Binding-site contacts:
Ligand atom O01 contacts residue GLU161 of chain 1.D at 3.9 Å.
Ligand atom O05 contacts residue GLY112 of chain 1.H at 4.1 Å.
Ligand atom O03 contacts residue ARG160 of chain 1.D at 3.9 Å.
Ligand atom O03 contacts residue LYS150 of chain 1.H at 3.8 Å.
Ligand atom C08 contacts residue FMN1 of chain 1.X at 3.6 Å.
Ligand atom C10 contacts residue TRP105 of chain 1.H at 3.2 Å (hydrophobic).
Ligand atom C10 contacts residue FMN1 of chain 1.X at 3.5 Å.
Ligand atom O04 contacts residue LYS150 of chain 1.H at 2.9 Å (salt-bridge).
Ligand atom C09 contacts residue SER111 of chain 1.H at 4.0 Å.
Ligand atom C14 contacts residue THR69 of chain 1.D at 3.9 Å.
Ligand atom O01 contacts residue ARG160 of chain 1.D at 3.1 Å (salt-bridge).
Ligand atom O04 contacts residue SER111 of chain 1.H at 3.7 Å.
Ligand atom O05 contacts residue SER111 of chain 1.H at 2.7 Å (h-bond).
Ligand atom C07 contacts residue ARG143 of chain 1.H at 3.8 Å.
Ligand atom P02 contacts residue GLU161 of chain 1.D at 3.7 Å.
Ligand atom O03 contacts residue GLU161 of chain 1.D at 2.8 Å (salt-bridge).
Ligand atom C09 contacts residue TYR190 of chain 1.G at 3.8 Å (hydrophobic).
Ligand atom O05 contacts residue ARG143 of chain 1.H at 3.8 Å.
Ligand atom O04 contacts residue GLY112 of chain 1.H at 3.0 Å (h-bond).
Ligand atom C08 contacts residue SER111 of chain 1.H at 4.0 Å.
Ligand atom C07 contacts residue ALA110 of chain 1.H at 3.8 Å (hydrophobic).
Ligand atom C14 contacts residue TYR190 of chain 1.G at 4.0 Å (hydrophobic).
Ligand atom C11 contacts residue FMN1 of chain 1.X at 4.0 Å.
Ligand atom C06 contacts residue FMN1 of chain 1.X at 3.7 Å.
Ligand atom P02 contacts residue SER111 of chain 1.H at 3.8 Å.
Ligand atom C07 contacts residue FMN1 of chain 1.X at 3.4 Å.
Ligand atom C06 contacts residue ARG143 of chain 1.H at 4.1 Å.
Ligand atom P02 contacts residue LYS150 of chain 1.H at 3.9 Å.
Ligand atom P02 contacts residue GLY112 of chain 1.H at 4.1 Å.
Ligand atom O01 contacts residue TYR190 of chain 1.G at 3.0 Å (h-bond).
Ligand atom O04 contacts residue GLU161 of chain 1.D at 4.0 Å.
Ligand atom O05 contacts residue TYR190 of chain 1.G at 3.7 Å.
Ligand atom O03 contacts residue ARG143 of chain 1.H at 2.6 Å (salt-bridge).
Ligand atom P02 contacts residue ARG143 of chain 1.H at 3.7 Å.
Ligand atom C06 contacts residue TYR190 of chain 1.G at 3.5 Å (hydrophobic).
Ligand atom C14 contacts residue FMN1 of chain 1.X at 4.1 Å.
Ligand atom C07 contacts residue SER111 of chain 1.H at 4.0 Å.
Ligand atom C09 contacts residue FMN1 of chain 1.X at 4.0 Å.
Ligand atom P02 contacts residue TYR190 of chain 1.G at 3.9 Å.
Ligand atom C06 contacts residue SER111 of chain 1.H at 3.5 Å.

Sequence of chain 1.G:
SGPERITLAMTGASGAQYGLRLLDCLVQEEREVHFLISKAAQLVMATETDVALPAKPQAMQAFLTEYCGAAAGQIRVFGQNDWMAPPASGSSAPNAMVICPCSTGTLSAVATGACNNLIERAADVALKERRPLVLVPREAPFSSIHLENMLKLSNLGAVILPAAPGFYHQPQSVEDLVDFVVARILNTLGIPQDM

Sequence of chain 1.H:
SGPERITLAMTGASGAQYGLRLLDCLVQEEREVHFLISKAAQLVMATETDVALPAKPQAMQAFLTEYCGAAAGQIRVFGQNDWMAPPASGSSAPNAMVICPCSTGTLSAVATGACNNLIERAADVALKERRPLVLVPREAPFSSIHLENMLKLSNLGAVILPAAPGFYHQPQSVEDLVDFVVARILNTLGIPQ

Sequence of chain 1.D:
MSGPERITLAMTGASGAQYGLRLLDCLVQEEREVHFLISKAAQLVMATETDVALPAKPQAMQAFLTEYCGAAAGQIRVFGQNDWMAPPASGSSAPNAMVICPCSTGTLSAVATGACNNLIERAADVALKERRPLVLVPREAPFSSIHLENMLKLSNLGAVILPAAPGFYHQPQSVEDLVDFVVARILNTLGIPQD

This small molecule binds to this protein.
Small molecule (SMILES): CC(C)=CCC/C(C)=C\COP(=O)(O)O